The protein below binds the small molecule below.
Small molecule (SMILES): CC(=O)N[C@H]1[C@H](O[C@H]2[C@H](O)[C@@H](NC(C)=O)CO[C@@H]2CO)O[C@H](CO)[C@@H](O[C@@H]2O[C@H](CO)[C@@H](O)[C@H](O[C@H]3O[C@H](CO)[C@@H](O)[C@H](O)[C@@H]3O[C@H]3O[C@H](CO)[C@@H](O)[C@H](O)[C@@H]3O)[C@@H]2O)[C@@H]1O

Sequence of chain 1.A:
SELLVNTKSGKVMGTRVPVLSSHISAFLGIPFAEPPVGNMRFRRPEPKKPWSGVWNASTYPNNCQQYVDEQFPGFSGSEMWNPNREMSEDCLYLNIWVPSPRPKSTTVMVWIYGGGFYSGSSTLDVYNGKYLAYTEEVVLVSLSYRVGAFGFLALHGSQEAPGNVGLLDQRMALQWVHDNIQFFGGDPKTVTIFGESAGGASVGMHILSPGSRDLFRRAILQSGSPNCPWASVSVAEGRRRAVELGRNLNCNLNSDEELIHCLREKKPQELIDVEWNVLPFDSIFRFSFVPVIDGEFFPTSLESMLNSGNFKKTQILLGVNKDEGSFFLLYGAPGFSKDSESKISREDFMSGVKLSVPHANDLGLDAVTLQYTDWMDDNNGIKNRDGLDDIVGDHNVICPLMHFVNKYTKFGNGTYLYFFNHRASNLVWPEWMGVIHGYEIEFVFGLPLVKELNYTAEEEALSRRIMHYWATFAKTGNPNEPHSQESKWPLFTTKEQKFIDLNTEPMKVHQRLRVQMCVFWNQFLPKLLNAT

Binding-site contacts:
Ligand atom C3 contacts residue ASN457 of chain 1.A at 3.8 Å.
Ligand atom N2 contacts residue GLU455 of chain 1.A at 3.7 Å.
Ligand atom O5 contacts residue ASN457 of chain 1.A at 2.4 Å (h-bond).
Ligand atom C7 contacts residue ASN457 of chain 1.A at 3.7 Å.
Ligand atom C5 contacts residue ASN457 of chain 1.A at 3.7 Å.
Ligand atom C1 contacts residue ASN457 of chain 1.A at 1.5 Å.
Ligand atom C4 contacts residue ASN457 of chain 1.A at 4.1 Å.
Ligand atom C8 contacts residue GLU455 of chain 1.A at 3.7 Å.
Ligand atom O7 contacts residue ASN457 of chain 1.A at 4.0 Å.
Ligand atom N2 contacts residue ASN457 of chain 1.A at 3.0 Å (h-bond).
Ligand atom C8 contacts residue LEU456 of chain 1.A at 4.2 Å (hydrophobic).
Ligand atom C7 contacts residue GLU455 of chain 1.A at 4.1 Å.
Ligand atom C2 contacts residue ASN457 of chain 1.A at 2.4 Å.